Binding-site contacts:
Ligand atom N contacts residue LEU155 of chain 1.A at 4.0 Å.
Ligand atom C contacts residue DGL1 of chain 1.D at 3.2 Å.
Ligand atom CD contacts residue LEU155 of chain 1.A at 3.5 Å (hydrophobic).
Ligand atom CG contacts residue LEU155 of chain 1.A at 4.3 Å (hydrophobic).
Ligand atom NZ contacts residue LEU155 of chain 1.A at 4.4 Å.
Ligand atom CA contacts residue LEU155 of chain 1.A at 4.1 Å (hydrophobic).
Ligand atom O contacts residue DGL1 of chain 1.D at 3.2 Å (h-bond).
Ligand atom N contacts residue DGL1 of chain 1.D at 1.4 Å.
Ligand atom CB contacts residue DGL1 of chain 1.D at 3.8 Å.
Ligand atom CA contacts residue DGL1 of chain 1.D at 2.5 Å.

Sequence of chain 1.A:
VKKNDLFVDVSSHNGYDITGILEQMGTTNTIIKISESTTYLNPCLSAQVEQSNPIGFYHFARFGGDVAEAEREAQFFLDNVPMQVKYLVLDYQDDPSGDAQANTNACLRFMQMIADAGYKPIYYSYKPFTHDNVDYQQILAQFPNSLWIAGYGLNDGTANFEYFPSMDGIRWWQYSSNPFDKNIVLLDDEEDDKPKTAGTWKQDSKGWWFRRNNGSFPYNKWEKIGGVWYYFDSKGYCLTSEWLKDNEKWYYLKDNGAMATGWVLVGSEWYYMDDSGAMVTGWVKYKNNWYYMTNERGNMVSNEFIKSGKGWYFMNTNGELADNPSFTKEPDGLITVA

This protein binds this small molecule.
Small molecule (SMILES): N[C@@H](CCCC[NH3+])C(=O)O